A small-molecule ligand and the protein it binds are described below.
Small molecule (SMILES): CC(=O)N[C@H]1[C@H](O[C@H]2[C@H](O)[C@@H](NC(C)=O)CO[C@@H]2CO)O[C@H](CO)[C@@H](O[C@@H]2O[C@H](CO)[C@@H](O)[C@H](O)[C@@H]2O)[C@@H]1O

Sequence of chain 1.D:
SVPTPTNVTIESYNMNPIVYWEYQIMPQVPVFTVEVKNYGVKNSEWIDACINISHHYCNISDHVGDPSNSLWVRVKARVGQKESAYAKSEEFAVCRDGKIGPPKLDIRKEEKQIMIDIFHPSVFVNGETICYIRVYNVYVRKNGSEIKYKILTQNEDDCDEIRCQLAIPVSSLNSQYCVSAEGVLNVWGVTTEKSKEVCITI

Binding-site contacts:
Ligand atom C5 contacts residue SER73 of chain 1.D at 3.6 Å.
Ligand atom C4 contacts residue SER73 of chain 1.D at 4.5 Å.
Ligand atom C7 contacts residue ASN71 of chain 1.D at 4.0 Å.
Ligand atom C3 contacts residue ASN71 of chain 1.D at 3.8 Å.
Ligand atom C6 contacts residue SER73 of chain 1.D at 4.3 Å.
Ligand atom C1 contacts residue SER73 of chain 1.D at 3.3 Å.
Ligand atom C3 contacts residue SER73 of chain 1.D at 4.2 Å.
Ligand atom C8 contacts residue ILE30 of chain 1.D at 3.6 Å (hydrophobic).
Ligand atom O5 contacts residue ASN71 of chain 1.D at 2.3 Å (h-bond).
Ligand atom C5 contacts residue ASN71 of chain 1.D at 3.6 Å.
Ligand atom C2 contacts residue SER73 of chain 1.D at 4.2 Å.
Ligand atom C4 contacts residue ASN71 of chain 1.D at 4.2 Å.
Ligand atom C3 contacts residue ASN28 of chain 1.D at 4.1 Å.
Ligand atom O4 contacts residue ASN28 of chain 1.D at 4.3 Å.
Ligand atom N2 contacts residue ASN71 of chain 1.D at 3.0 Å (h-bond).
Ligand atom O7 contacts residue ASN71 of chain 1.D at 4.4 Å.
Ligand atom C2 contacts residue ASN71 of chain 1.D at 2.5 Å.
Ligand atom O3 contacts residue ASN28 of chain 1.D at 4.3 Å.
Ligand atom O5 contacts residue SER73 of chain 1.D at 3.6 Å.
Ligand atom C1 contacts residue ASN71 of chain 1.D at 1.4 Å.
Ligand atom N2 contacts residue ASN28 of chain 1.D at 4.4 Å.